Binding-site contacts:
Ligand atom C7 contacts residue NAG1 of chain 3.G at 4.4 Å.
Ligand atom C5 contacts residue ASN439 of chain 3.A at 3.8 Å.
Ligand atom C8 contacts residue ASN439 of chain 3.A at 4.1 Å.
Ligand atom C4 contacts residue ASN439 of chain 3.A at 4.3 Å.
Ligand atom C8 contacts residue SER438 of chain 3.A at 3.9 Å.
Ligand atom C8 contacts residue NAG1 of chain 3.G at 3.7 Å.
Ligand atom C7 contacts residue ASN439 of chain 3.A at 3.6 Å.
Ligand atom O7 contacts residue NAG1 of chain 3.G at 4.1 Å.
Ligand atom C1 contacts residue ASN439 of chain 3.A at 1.5 Å.
Ligand atom C3 contacts residue ASN439 of chain 3.A at 3.9 Å.
Ligand atom O7 contacts residue ASN255 of chain 3.A at 4.0 Å.
Ligand atom O5 contacts residue PRO284 of chain 3.A at 4.0 Å.
Ligand atom C1 contacts residue PRO284 of chain 3.A at 4.3 Å (hydrophobic).
Ligand atom C7 contacts residue ASN255 of chain 3.A at 4.2 Å.
Ligand atom C2 contacts residue ASN439 of chain 3.A at 2.5 Å.
Ligand atom N2 contacts residue ASN439 of chain 3.A at 2.9 Å (h-bond).
Ligand atom O7 contacts residue ASN439 of chain 3.A at 3.9 Å.
Ligand atom C8 contacts residue VAL437 of chain 3.A at 3.4 Å (hydrophobic).
Ligand atom C8 contacts residue ASN255 of chain 3.A at 4.0 Å.
Ligand atom O5 contacts residue ASN439 of chain 3.A at 2.5 Å (h-bond).

A small-molecule ligand and the protein it binds are described below.
Small molecule (SMILES): CC(=O)N[C@@H]1[C@@H](O)[C@H](O)[C@@H](CO)O[C@H]1O

Sequence of chain 3.A:
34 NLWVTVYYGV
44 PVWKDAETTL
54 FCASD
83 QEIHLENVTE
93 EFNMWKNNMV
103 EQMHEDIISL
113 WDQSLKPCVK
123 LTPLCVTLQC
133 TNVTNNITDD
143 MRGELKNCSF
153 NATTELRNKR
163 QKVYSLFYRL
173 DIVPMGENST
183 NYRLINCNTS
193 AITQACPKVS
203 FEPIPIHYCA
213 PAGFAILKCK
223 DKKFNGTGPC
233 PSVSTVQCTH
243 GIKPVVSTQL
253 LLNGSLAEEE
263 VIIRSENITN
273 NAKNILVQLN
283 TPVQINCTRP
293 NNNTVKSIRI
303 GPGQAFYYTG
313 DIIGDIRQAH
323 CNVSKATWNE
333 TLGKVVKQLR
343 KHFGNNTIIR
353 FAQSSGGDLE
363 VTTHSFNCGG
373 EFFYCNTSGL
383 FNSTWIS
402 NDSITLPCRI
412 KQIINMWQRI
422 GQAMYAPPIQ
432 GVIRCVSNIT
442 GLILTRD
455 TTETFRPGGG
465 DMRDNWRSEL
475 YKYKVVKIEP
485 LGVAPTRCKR